Binding-site contacts:
Ligand atom C7 contacts residue CYS182 of chain 1.A at 4.4 Å (hydrophobic).
Ligand atom C4 contacts residue ASN181 of chain 1.A at 4.1 Å.
Ligand atom C4 contacts residue TYR157 of chain 1.A at 4.0 Å (hydrophobic).
Ligand atom C1 contacts residue TYR157 of chain 1.A at 3.6 Å (hydrophobic).
Ligand atom O5 contacts residue ASN181 of chain 1.A at 2.4 Å (h-bond).
Ligand atom N2 contacts residue CYS182 of chain 1.A at 3.9 Å.
Ligand atom O7 contacts residue PHE185 of chain 1.A at 3.5 Å.
Ligand atom O7 contacts residue ASN181 of chain 1.A at 3.5 Å (h-bond).
Ligand atom C2 contacts residue TYR157 of chain 1.A at 3.5 Å (hydrophobic).
Ligand atom C1 contacts residue ASN181 of chain 1.A at 1.4 Å.
Ligand atom C7 contacts residue ASN181 of chain 1.A at 3.6 Å.
Ligand atom O3 contacts residue TYR157 of chain 1.A at 3.8 Å.
Ligand atom O5 contacts residue TYR157 of chain 1.A at 4.3 Å.
Ligand atom C1 contacts residue TYR157 of chain 1.A at 4.4 Å (hydrophobic).
Ligand atom C1 contacts residue SER159 of chain 1.A at 4.4 Å.
Ligand atom N2 contacts residue ASN181 of chain 1.A at 2.9 Å (h-bond).
Ligand atom C3 contacts residue TYR157 of chain 1.A at 3.0 Å (hydrophobic).
Ligand atom C3 contacts residue ASN181 of chain 1.A at 3.8 Å.
Ligand atom C8 contacts residue TYR157 of chain 1.A at 3.3 Å (hydrophobic).
Ligand atom C2 contacts residue ASN181 of chain 1.A at 2.4 Å.
Ligand atom C5 contacts residue TYR157 of chain 1.A at 3.9 Å (hydrophobic).
Ligand atom N2 contacts residue TYR157 of chain 1.A at 3.0 Å.
Ligand atom O6 contacts residue SER159 of chain 1.A at 4.4 Å.
Ligand atom C7 contacts residue TYR157 of chain 1.A at 3.7 Å (hydrophobic).
Ligand atom O5 contacts residue TYR157 of chain 1.A at 4.2 Å.
Ligand atom C5 contacts residue ASN181 of chain 1.A at 3.7 Å.

Sequence of chain 1.A:
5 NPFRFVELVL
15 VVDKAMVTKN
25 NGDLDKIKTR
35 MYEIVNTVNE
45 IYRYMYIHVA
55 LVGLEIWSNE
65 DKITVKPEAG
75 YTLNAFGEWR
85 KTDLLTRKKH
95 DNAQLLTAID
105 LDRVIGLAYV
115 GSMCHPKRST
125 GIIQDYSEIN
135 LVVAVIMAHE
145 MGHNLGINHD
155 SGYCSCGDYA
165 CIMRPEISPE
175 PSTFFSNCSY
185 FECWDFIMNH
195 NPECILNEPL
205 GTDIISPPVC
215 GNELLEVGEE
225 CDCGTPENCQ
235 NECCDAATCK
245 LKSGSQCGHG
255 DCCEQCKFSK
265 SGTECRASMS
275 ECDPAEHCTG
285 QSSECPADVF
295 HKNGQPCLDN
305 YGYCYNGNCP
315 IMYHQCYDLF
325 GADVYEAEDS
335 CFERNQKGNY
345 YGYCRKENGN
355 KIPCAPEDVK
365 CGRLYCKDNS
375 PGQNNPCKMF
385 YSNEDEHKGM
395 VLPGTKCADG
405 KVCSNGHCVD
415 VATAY

A protein and the small-molecule ligand that binds it are described below.
Small molecule (SMILES): CC(=O)N[C@H]1[C@H](O[C@H]2[C@H](O)[C@@H](NC(C)=O)CO[C@@H]2CO)O[C@H](CO)[C@@H](O[C@H]2O[C@H](CO)[C@@H](O)[C@H](O)[C@@H]2O)[C@@H]1O